Binding-site contacts:
Ligand atom N3 contacts residue PRO200 of chain 1.L at 4.2 Å.
Ligand atom N1 contacts residue GLY424 of chain 1.L at 3.5 Å (h-bond).
Ligand atom C4 contacts residue PRO200 of chain 1.L at 4.1 Å (hydrophobic).
Ligand atom P contacts residue PRO200 of chain 1.L at 4.5 Å.
Ligand atom C1' contacts residue PRO416 of chain 1.L at 4.5 Å (hydrophobic).
Ligand atom N7 contacts residue ASN394 of chain 1.L at 4.3 Å.
Ligand atom N6 contacts residue VAL199 of chain 1.L at 4.5 Å.
Ligand atom C8 contacts residue HIS415 of chain 1.L at 3.6 Å.
Ligand atom C6 contacts residue PRO200 of chain 1.L at 4.0 Å (hydrophobic).
Ligand atom N7 contacts residue PRO416 of chain 1.L at 4.4 Å.
Ligand atom C5 contacts residue PRO200 of chain 1.L at 3.8 Å (hydrophobic).
Ligand atom N6 contacts residue SER417 of chain 1.L at 3.8 Å.
Ligand atom C6 contacts residue SER417 of chain 1.L at 4.5 Å.
Ligand atom N1 contacts residue PRO416 of chain 1.L at 3.2 Å (h-bond).
Ligand atom N7 contacts residue SER417 of chain 1.L at 4.4 Å.
Ligand atom C5 contacts residue PRO416 of chain 1.L at 3.6 Å (hydrophobic).
Ligand atom N9 contacts residue PRO416 of chain 1.L at 4.2 Å.
Ligand atom N3 contacts residue PRO416 of chain 1.L at 4.1 Å.
Ligand atom C6 contacts residue GLY424 of chain 1.L at 4.5 Å.
Ligand atom O3P contacts residue LYS198 of chain 1.L at 4.5 Å.
Ligand atom C2' contacts residue HIS415 of chain 1.L at 3.9 Å.
Ligand atom N7 contacts residue HIS415 of chain 1.L at 3.8 Å.
Ligand atom O1P contacts residue PRO200 of chain 1.L at 4.1 Å.
Ligand atom N6 contacts residue GLY424 of chain 1.L at 3.8 Å.
Ligand atom C2 contacts residue PRO200 of chain 1.L at 4.1 Å (hydrophobic).
Ligand atom C2 contacts residue GLY424 of chain 1.L at 4.1 Å.
Ligand atom N9 contacts residue PRO200 of chain 1.L at 4.4 Å.
Ligand atom O3P contacts residue PRO200 of chain 1.L at 3.9 Å.
Ligand atom C2 contacts residue VAL199 of chain 1.L at 4.2 Å (hydrophobic).
Ligand atom C4 contacts residue PRO416 of chain 1.L at 4.0 Å (hydrophobic).
Ligand atom C2 contacts residue PRO416 of chain 1.L at 3.9 Å (hydrophobic).
Ligand atom C6 contacts residue VAL199 of chain 1.L at 4.3 Å (hydrophobic).
Ligand atom N1 contacts residue PRO200 of chain 1.L at 4.1 Å.
Ligand atom C8 contacts residue PRO200 of chain 1.L at 4.4 Å (hydrophobic).
Ligand atom N6 contacts residue PRO200 of chain 1.L at 4.4 Å.
Ligand atom N7 contacts residue PRO200 of chain 1.L at 4.0 Å.
Ligand atom N6 contacts residue PRO416 of chain 1.L at 3.1 Å (h-bond).
Ligand atom N1 contacts residue VAL199 of chain 1.L at 3.7 Å.
Ligand atom C6 contacts residue PRO416 of chain 1.L at 3.0 Å (hydrophobic).

A small-molecule ligand and the protein it binds are described below.
Small molecule (SMILES): Nc1ncnc2c1ncn2[C@H]1C[C@H](O)[C@@H](COP(=O)(O)O)O1

Sequence of chain 1.L:
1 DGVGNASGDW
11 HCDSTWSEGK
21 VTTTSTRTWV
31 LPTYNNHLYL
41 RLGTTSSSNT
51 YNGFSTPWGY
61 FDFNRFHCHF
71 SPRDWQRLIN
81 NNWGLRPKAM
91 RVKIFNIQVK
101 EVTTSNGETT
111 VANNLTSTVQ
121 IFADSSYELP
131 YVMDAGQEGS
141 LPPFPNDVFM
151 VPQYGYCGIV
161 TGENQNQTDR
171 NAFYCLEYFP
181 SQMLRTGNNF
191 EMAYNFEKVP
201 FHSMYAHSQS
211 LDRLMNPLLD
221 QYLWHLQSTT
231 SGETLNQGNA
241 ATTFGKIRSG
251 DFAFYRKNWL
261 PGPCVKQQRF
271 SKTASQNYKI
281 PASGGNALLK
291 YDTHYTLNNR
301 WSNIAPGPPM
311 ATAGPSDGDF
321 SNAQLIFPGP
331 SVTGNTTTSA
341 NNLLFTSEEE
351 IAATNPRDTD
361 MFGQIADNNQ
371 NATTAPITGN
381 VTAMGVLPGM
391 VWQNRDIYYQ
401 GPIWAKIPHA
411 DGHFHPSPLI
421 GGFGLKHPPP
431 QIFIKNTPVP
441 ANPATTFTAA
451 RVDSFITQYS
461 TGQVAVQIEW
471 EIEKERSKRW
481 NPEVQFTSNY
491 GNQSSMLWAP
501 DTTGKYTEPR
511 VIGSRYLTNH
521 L